The protein below binds the small molecule below.
Small molecule (SMILES): O=c1[nH]cnc2c1ncn2[C@@H]1O[C@H](COP(=O)(O)O)[C@@H](O)[C@H]1O

Binding-site contacts:
Ligand atom C4 contacts residue CYS336 of chain 1.A at 2.8 Å (hydrophobic).
Ligand atom N1 contacts residue GLY447 of chain 1.A at 3.6 Å.
Ligand atom C2 contacts residue NAD1 of chain 1.U at 3.4 Å.
Ligand atom O2' contacts residue ARG327 of chain 1.A at 3.2 Å (salt-bridge).
Ligand atom C4' contacts residue ASP369 of chain 1.A at 3.2 Å.
Ligand atom O3P contacts residue SER334 of chain 1.A at 2.5 Å (h-bond).
Ligand atom C6 contacts residue GLY420 of chain 1.A at 3.5 Å.
Ligand atom O2' contacts residue NAD1 of chain 1.U at 3.0 Å (h-bond).
Ligand atom P contacts residue SER393 of chain 1.A at 3.4 Å.
Ligand atom C5 contacts residue ILE335 of chain 1.A at 3.5 Å (hydrophobic).
Ligand atom N3 contacts residue CYS336 of chain 1.A at 1.6 Å (h-bond).
Ligand atom C4 contacts residue NAD1 of chain 1.U at 3.5 Å.
Ligand atom O6 contacts residue MET419 of chain 1.A at 3.0 Å (h-bond).
Ligand atom C2' contacts residue NAD1 of chain 1.U at 3.5 Å.
Ligand atom O1P contacts residue SER334 of chain 1.A at 3.1 Å (h-bond).
Ligand atom O1P contacts residue TYR416 of chain 1.A at 2.4 Å (h-bond).
Ligand atom N7 contacts residue MET419 of chain 1.A at 3.1 Å (h-bond).
Ligand atom C3' contacts residue SER73 of chain 1.A at 3.3 Å.
Ligand atom N1 contacts residue GLN446 of chain 1.A at 2.4 Å (h-bond).
Ligand atom C3' contacts residue ASP369 of chain 1.A at 3.3 Å.
Ligand atom O1P contacts residue SER393 of chain 1.A at 2.8 Å (h-bond).
Ligand atom O2' contacts residue ASP369 of chain 1.A at 2.6 Å (salt-bridge).
Ligand atom O3' contacts residue ASP369 of chain 1.A at 2.6 Å (salt-bridge).
Ligand atom O6 contacts residue GLY420 of chain 1.A at 2.5 Å (h-bond).
Ligand atom O2P contacts residue GLY392 of chain 1.A at 3.0 Å (h-bond).
Ligand atom N1 contacts residue CYS336 of chain 1.A at 2.9 Å (h-bond).
Ligand atom O6 contacts residue GLY447 of chain 1.A at 3.5 Å.
Ligand atom C2 contacts residue GLN446 of chain 1.A at 3.1 Å.
Ligand atom O3P contacts residue GLY333 of chain 1.A at 3.3 Å.
Ligand atom O1P contacts residue GLY392 of chain 1.A at 3.2 Å.
Ligand atom O2P contacts residue SER393 of chain 1.A at 2.8 Å (h-bond).
Ligand atom O3' contacts residue SER73 of chain 1.A at 2.8 Å (h-bond).
Ligand atom O6 contacts residue GLY418 of chain 1.A at 3.3 Å.
Ligand atom O5' contacts residue GLY370 of chain 1.A at 3.3 Å.
Ligand atom N3 contacts residue NAD1 of chain 1.U at 3.2 Å.
Ligand atom C1' contacts residue NAD1 of chain 1.U at 3.3 Å.
Ligand atom C6 contacts residue GLN446 of chain 1.A at 3.5 Å.
Ligand atom C2 contacts residue CYS336 of chain 1.A at 1.7 Å (hydrophobic).
Ligand atom C8 contacts residue MET75 of chain 1.A at 3.5 Å (hydrophobic).
Ligand atom O3P contacts residue GLY371 of chain 1.A at 3.3 Å (h-bond).

Sequence of chain 1.A:
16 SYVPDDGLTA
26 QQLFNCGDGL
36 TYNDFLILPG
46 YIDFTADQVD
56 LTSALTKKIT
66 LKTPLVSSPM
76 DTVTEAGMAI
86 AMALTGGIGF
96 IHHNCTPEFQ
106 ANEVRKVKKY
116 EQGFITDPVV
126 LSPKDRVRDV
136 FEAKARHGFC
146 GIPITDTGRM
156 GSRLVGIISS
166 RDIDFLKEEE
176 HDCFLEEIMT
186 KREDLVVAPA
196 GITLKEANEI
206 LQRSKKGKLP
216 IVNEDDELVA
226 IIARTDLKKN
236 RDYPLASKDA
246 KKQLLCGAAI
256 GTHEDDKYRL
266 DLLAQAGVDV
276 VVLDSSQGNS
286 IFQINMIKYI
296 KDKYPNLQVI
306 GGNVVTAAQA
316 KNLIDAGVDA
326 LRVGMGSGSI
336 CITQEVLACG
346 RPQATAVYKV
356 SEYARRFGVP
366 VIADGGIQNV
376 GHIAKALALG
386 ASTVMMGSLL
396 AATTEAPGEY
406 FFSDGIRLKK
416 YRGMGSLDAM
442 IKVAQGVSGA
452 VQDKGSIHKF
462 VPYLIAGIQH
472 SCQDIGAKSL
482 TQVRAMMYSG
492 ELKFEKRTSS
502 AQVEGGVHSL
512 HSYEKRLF